The small molecule below binds the protein below.
Small molecule (SMILES): CC(=O)N[C@@H]1[C@@H](O)[C@H](O)[C@@H](CO)O[C@H]1O

Sequence of chain 1.A:
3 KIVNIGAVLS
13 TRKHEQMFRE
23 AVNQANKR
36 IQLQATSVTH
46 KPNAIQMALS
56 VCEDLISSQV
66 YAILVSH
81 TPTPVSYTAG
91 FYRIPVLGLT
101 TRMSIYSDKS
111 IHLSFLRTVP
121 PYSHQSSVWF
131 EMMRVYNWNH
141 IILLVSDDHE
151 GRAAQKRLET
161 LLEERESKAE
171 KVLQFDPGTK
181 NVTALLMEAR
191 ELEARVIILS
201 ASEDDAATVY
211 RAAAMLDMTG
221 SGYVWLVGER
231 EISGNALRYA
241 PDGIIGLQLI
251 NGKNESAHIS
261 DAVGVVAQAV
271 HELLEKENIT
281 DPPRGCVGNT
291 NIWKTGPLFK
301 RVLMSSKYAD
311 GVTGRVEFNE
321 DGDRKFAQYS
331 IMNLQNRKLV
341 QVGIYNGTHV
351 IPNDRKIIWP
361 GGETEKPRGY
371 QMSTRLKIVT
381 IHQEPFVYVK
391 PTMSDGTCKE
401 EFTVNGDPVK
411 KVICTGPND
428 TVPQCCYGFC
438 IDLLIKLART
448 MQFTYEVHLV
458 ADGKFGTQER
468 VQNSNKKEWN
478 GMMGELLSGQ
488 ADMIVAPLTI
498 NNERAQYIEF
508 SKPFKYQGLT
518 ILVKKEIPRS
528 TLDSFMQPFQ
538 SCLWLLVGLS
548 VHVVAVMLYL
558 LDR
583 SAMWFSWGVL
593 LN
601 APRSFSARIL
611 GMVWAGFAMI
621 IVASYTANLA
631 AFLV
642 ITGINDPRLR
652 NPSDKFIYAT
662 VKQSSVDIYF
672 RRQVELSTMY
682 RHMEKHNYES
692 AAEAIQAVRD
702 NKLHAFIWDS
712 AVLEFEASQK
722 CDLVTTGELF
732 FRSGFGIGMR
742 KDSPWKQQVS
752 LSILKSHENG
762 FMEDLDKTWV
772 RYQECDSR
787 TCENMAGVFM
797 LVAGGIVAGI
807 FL

Binding-site contacts:
Ligand atom C5 contacts residue ASN278 of chain 1.A at 3.6 Å.
Ligand atom O7 contacts residue ASN278 of chain 1.A at 4.0 Å.
Ligand atom N2 contacts residue ASN278 of chain 1.A at 2.9 Å (h-bond).
Ligand atom O5 contacts residue ASN278 of chain 1.A at 2.4 Å (h-bond).
Ligand atom C8 contacts residue THR280 of chain 1.A at 3.8 Å.
Ligand atom C3 contacts residue ASN278 of chain 1.A at 3.8 Å.
Ligand atom C4 contacts residue ASN278 of chain 1.A at 4.2 Å.
Ligand atom C7 contacts residue ASN278 of chain 1.A at 3.3 Å.
Ligand atom C1 contacts residue ASN278 of chain 1.A at 1.4 Å.
Ligand atom C8 contacts residue ASN278 of chain 1.A at 3.9 Å.
Ligand atom C2 contacts residue ASN278 of chain 1.A at 2.5 Å.
Ligand atom O3 contacts residue ASN278 of chain 1.A at 4.2 Å.